Sequence of chain 1.C:
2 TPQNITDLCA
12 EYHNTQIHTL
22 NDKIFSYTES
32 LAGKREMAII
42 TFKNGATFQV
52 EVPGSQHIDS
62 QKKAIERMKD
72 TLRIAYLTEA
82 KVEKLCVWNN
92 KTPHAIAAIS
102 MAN

Sequence of chain 1.D:
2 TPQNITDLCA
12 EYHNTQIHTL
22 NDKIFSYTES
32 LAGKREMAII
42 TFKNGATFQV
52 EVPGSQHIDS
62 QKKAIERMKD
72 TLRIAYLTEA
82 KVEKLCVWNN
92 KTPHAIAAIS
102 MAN

Binding-site contacts:
Ligand atom C11 contacts residue ARG36 of chain 1.D at 3.9 Å.
Ligand atom C4 contacts residue TRP89 of chain 1.C at 3.7 Å (hydrophobic).
Ligand atom C6 contacts residue GLN57 of chain 1.C at 3.7 Å.
Ligand atom C4 contacts residue GLU12 of chain 1.C at 3.3 Å.
Ligand atom C4 contacts residue GLN57 of chain 1.C at 3.3 Å.
Ligand atom O2 contacts residue HIS14 of chain 1.C at 3.4 Å (h-bond).
Ligand atom O4 contacts residue GLN57 of chain 1.C at 3.7 Å.
Ligand atom C6 contacts residue TRP89 of chain 1.C at 3.7 Å (hydrophobic).
Ligand atom C3 contacts residue ASN91 of chain 1.C at 3.6 Å.
Ligand atom O6 contacts residue TRP89 of chain 1.C at 3.5 Å.
Ligand atom O1A contacts residue TYR13 of chain 1.C at 3.9 Å.
Ligand atom O3 contacts residue LYS92 of chain 1.C at 3.2 Å (salt-bridge).
Ligand atom O3 contacts residue ASN91 of chain 1.C at 2.7 Å (h-bond).
Ligand atom C3 contacts residue HIS14 of chain 1.C at 3.7 Å.
Ligand atom C6 contacts residue TYR13 of chain 1.C at 3.8 Å (hydrophobic).
Ligand atom O1B contacts residue TYR13 of chain 1.C at 3.5 Å.
Ligand atom C6 contacts residue GLN57 of chain 1.C at 3.9 Å.
Ligand atom O4 contacts residue GLU12 of chain 1.C at 3.1 Å (salt-bridge).
Ligand atom O1B contacts residue HIS14 of chain 1.C at 2.8 Å (h-bond).
Ligand atom N5 contacts residue TYR13 of chain 1.C at 3.7 Å.
Ligand atom O3 contacts residue HIS14 of chain 1.C at 3.9 Å.
Ligand atom C1 contacts residue HIS14 of chain 1.C at 3.9 Å.
Ligand atom C8 contacts residue HIS14 of chain 1.C at 3.6 Å.
Ligand atom C3 contacts residue TRP89 of chain 1.C at 3.8 Å (hydrophobic).
Ligand atom O6 contacts residue GLN62 of chain 1.C at 3.1 Å (h-bond).
Ligand atom O4 contacts residue GLU52 of chain 1.C at 3.1 Å (salt-bridge).
Ligand atom O4 contacts residue GLN57 of chain 1.C at 3.2 Å.
Ligand atom O6 contacts residue GLN57 of chain 1.C at 3.7 Å.
Ligand atom O9 contacts residue ILE59 of chain 1.C at 3.8 Å.
Ligand atom O10 contacts residue LYS35 of chain 1.D at 3.9 Å.
Ligand atom C5 contacts residue TRP89 of chain 1.C at 3.7 Å (hydrophobic).
Ligand atom C8 contacts residue ASN15 of chain 1.C at 3.4 Å.
Ligand atom C4 contacts residue GLU52 of chain 1.C at 3.5 Å.
Ligand atom C6 contacts residue HIS58 of chain 1.C at 3.8 Å.
Ligand atom C11 contacts residue TYR13 of chain 1.C at 3.5 Å (hydrophobic).
Ligand atom O5 contacts residue GLN57 of chain 1.C at 3.6 Å.
Ligand atom N5 contacts residue GLU12 of chain 1.C at 3.3 Å (salt-bridge).
Ligand atom C2 contacts residue ASN91 of chain 1.C at 3.6 Å.
Ligand atom O2 contacts residue ASN91 of chain 1.C at 2.7 Å (h-bond).
Ligand atom C5 contacts residue GLN57 of chain 1.C at 3.8 Å.

A protein and the small-molecule ligand that binds it are described below.
Small molecule (SMILES): CC(=O)N[C@H]1[C@H](O[C@@H]2[C@H](O[C@]3(C(=O)O)C[C@H](O)[C@@H](NC(C)=O)[C@H]([C@H](O)[C@H](O)CO)O3)[C@@H](O)CO[C@@H]2CO)O[C@H](CO)[C@H](O)[C@@H]1O[C@@H]1O[C@H](CO)[C@H](O)[C@H](O)[C@H]1O